Binding-site contacts:
Ligand atom C5 contacts residue PHE37 of chain 1.A at 3.4 Å (hydrophobic).
Ligand atom OP1 contacts residue TYR26 of chain 1.A at 2.5 Å (h-bond).
Ligand atom N7 contacts residue HIS57 of chain 1.A at 3.1 Å (h-bond).
Ligand atom N3 contacts residue GLN22 of chain 1.A at 2.9 Å (h-bond).
Ligand atom C5 contacts residue HIS57 of chain 1.A at 3.5 Å.
Ligand atom C6 contacts residue PHE37 of chain 1.A at 3.3 Å (hydrophobic).
Ligand atom O2' contacts residue LEU38 of chain 1.A at 3.4 Å (h-bond).
Ligand atom C2 contacts residue GLN22 of chain 1.A at 3.5 Å.
Ligand atom N7 contacts residue PHE37 of chain 1.A at 3.3 Å.
Ligand atom C8 contacts residue PHE56 of chain 1.A at 3.6 Å (hydrophobic).
Ligand atom C4 contacts residue TYR25 of chain 1.A at 3.5 Å (hydrophobic).
Ligand atom C6 contacts residue TYR25 of chain 1.A at 3.5 Å (hydrophobic).
Ligand atom C8 contacts residue PHE37 of chain 1.A at 3.5 Å (hydrophobic).
Ligand atom O3' contacts residue ASP35 of chain 1.A at 2.5 Å (salt-bridge).
Ligand atom N6 contacts residue TYR25 of chain 1.A at 3.5 Å.
Ligand atom N7 contacts residue TYR25 of chain 1.A at 3.4 Å.
Ligand atom C2 contacts residue TYR25 of chain 1.A at 3.5 Å (hydrophobic).
Ligand atom C4 contacts residue PHE37 of chain 1.A at 3.6 Å (hydrophobic).
Ligand atom N6 contacts residue PHE37 of chain 1.A at 3.6 Å.
Ligand atom C2' contacts residue HIS57 of chain 1.A at 3.5 Å.
Ligand atom N6 contacts residue SER55 of chain 1.A at 2.8 Å (h-bond).
Ligand atom N3 contacts residue TYR25 of chain 1.A at 3.5 Å.
Ligand atom C4 contacts residue HIS57 of chain 1.A at 3.4 Å.
Ligand atom O2' contacts residue ASP35 of chain 1.A at 2.8 Å (salt-bridge).
Ligand atom C3' contacts residue ASP35 of chain 1.A at 3.5 Å.
Ligand atom O2' contacts residue PHE37 of chain 1.A at 3.3 Å.
Ligand atom C5 contacts residue TYR25 of chain 1.A at 3.5 Å (hydrophobic).
Ligand atom OP1 contacts residue ARG58 of chain 1.A at 2.9 Å (salt-bridge).
Ligand atom C8 contacts residue HIS57 of chain 1.A at 3.5 Å.
Ligand atom N1 contacts residue TYR25 of chain 1.A at 3.5 Å.
Ligand atom N7 contacts residue PHE56 of chain 1.A at 3.5 Å.
Ligand atom OP1 contacts residue HIS57 of chain 1.A at 3.5 Å (h-bond).
Ligand atom N9 contacts residue TYR25 of chain 1.A at 3.6 Å.
Ligand atom OP2 contacts residue ARG58 of chain 1.A at 3.5 Å.
Ligand atom O2' contacts residue HIS57 of chain 1.A at 2.9 Å (h-bond).
Ligand atom O2' contacts residue TYR26 of chain 1.A at 3.3 Å.
Ligand atom N9 contacts residue HIS57 of chain 1.A at 3.5 Å (h-bond).
Ligand atom N9 contacts residue PHE37 of chain 1.A at 3.6 Å.
Ligand atom C6 contacts residue HIS57 of chain 1.A at 3.4 Å.
Ligand atom N1 contacts residue PHE37 of chain 1.A at 3.6 Å.

The protein below binds the small molecule below.
Small molecule (SMILES): Nc1nc(=O)c2ncn([C@@H]3O[C@H](CO[P](=O)(O)O[C@H]4[C@@H](O)[C@H](n5cnc6c(N)ncnc65)O[C@@H]4CO[P](=O)(O)O[C@H]4[C@@H](O)[C@H](n5cnc6c(N)ncnc65)O[C@@H]4CO[P](=O)(O)O[C@H]4[C@@H](O)[C@H](n5cnc6c(N)ncnc65)O[C@@H]4CO)[C@@H](O[P](=O)(O)OC[C@H]4O[C@@H](n5cnc6c(N)ncnc65)[C@H](O)[C@@H]4O[P](=O)(O)OC[C@H]4O[C@@H](n5cnc6c(N)ncnc65)[C@H](O)[C@@H]4O)[C@H]3O)c2[nH]1

Sequence of chain 1.A:
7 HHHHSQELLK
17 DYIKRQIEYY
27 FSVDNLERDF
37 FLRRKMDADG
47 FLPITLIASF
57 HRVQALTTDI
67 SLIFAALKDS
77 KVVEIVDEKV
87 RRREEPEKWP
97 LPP